Sequence of chain 2.C:
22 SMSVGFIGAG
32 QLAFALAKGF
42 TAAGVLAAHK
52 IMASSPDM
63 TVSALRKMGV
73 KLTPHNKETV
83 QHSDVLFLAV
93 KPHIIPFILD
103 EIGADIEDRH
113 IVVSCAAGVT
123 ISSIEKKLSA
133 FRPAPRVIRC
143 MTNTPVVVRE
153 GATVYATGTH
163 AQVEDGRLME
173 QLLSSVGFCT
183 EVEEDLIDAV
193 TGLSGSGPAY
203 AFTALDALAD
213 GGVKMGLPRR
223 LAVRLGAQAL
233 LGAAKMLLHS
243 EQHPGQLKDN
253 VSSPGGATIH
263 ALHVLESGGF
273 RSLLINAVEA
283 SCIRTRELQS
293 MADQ

A protein and the small-molecule ligand that binds it are described below.
Small molecule (SMILES): O=C(O)[C@@H]1CCCN1

Binding-site contacts:
Ligand atom CA contacts residue GLU185 of chain 2.C at 4.2 Å.
Ligand atom OXT contacts residue VAL184 of chain 2.C at 3.8 Å.
Ligand atom CD contacts residue THR159 of chain 2.C at 3.2 Å.
Ligand atom C contacts residue GLU185 of chain 2.C at 3.4 Å.
Ligand atom CB contacts residue GLU185 of chain 2.C at 3.7 Å.
Ligand atom C contacts residue THR159 of chain 2.C at 4.2 Å.
Ligand atom O contacts residue GLU185 of chain 2.C at 3.6 Å.
Ligand atom CD contacts residue GLU183 of chain 2.C at 4.2 Å.
Ligand atom C contacts residue GLU186 of chain 2.C at 3.6 Å.
Ligand atom OXT contacts residue GLU185 of chain 2.C at 3.2 Å.
Ligand atom OXT contacts residue GLU186 of chain 2.C at 2.8 Å (salt-bridge).
Ligand atom CG contacts residue GLU185 of chain 2.C at 4.3 Å.
Ligand atom CA contacts residue THR159 of chain 2.C at 3.4 Å.
Ligand atom OXT contacts residue ALA158 of chain 2.C at 3.8 Å.
Ligand atom O contacts residue GLU186 of chain 2.C at 3.5 Å (salt-bridge).
Ligand atom N contacts residue THR159 of chain 2.C at 2.7 Å (h-bond).